Sequence of chain 1.B:
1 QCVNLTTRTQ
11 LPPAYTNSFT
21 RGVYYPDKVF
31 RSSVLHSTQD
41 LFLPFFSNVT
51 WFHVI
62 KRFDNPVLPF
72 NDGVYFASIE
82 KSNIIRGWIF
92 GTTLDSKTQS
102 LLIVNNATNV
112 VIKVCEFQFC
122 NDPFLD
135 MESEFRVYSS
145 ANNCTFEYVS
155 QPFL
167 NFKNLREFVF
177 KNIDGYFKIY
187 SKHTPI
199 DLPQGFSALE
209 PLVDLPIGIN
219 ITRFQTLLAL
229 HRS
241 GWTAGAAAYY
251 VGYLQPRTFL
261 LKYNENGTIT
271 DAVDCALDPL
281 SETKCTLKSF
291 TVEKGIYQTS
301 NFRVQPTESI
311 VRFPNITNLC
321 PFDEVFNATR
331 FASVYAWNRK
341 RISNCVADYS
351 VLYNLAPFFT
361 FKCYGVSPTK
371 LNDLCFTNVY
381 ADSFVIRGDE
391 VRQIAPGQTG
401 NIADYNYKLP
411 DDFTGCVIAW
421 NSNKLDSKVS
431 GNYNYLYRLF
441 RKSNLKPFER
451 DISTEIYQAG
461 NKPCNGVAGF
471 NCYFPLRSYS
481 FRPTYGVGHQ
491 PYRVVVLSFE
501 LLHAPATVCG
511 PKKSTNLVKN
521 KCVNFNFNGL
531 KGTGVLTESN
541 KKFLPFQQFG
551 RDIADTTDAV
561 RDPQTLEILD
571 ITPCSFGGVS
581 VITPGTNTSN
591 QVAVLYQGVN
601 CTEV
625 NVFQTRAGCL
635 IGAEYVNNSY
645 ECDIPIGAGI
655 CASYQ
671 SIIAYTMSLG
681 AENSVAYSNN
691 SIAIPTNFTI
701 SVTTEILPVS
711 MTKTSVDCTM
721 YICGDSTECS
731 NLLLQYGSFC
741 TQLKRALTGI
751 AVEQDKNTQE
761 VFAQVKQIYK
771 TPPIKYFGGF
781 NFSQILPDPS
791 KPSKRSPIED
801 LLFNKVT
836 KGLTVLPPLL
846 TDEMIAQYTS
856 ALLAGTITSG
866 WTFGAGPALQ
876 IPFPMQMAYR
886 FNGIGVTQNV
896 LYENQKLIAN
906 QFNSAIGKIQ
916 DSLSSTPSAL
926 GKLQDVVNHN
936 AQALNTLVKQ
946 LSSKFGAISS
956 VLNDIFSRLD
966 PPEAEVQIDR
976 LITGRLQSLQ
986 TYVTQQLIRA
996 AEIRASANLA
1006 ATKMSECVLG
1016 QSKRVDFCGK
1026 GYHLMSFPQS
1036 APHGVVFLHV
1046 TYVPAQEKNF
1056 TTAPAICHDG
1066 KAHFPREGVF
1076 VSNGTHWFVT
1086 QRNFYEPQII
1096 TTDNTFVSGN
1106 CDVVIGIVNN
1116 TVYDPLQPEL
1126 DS

Binding-site contacts:
Ligand atom N2 contacts residue PHE313 of chain 1.B at 3.4 Å.
Ligand atom O6 contacts residue GLN564 of chain 1.B at 4.2 Å.
Ligand atom C2 contacts residue ASN315 of chain 1.B at 2.5 Å.
Ligand atom C2 contacts residue PHE313 of chain 1.B at 4.0 Å (hydrophobic).
Ligand atom O5 contacts residue GLN564 of chain 1.B at 3.9 Å.
Ligand atom O6 contacts residue ASN315 of chain 1.B at 3.8 Å.
Ligand atom O7 contacts residue PHE313 of chain 1.B at 3.8 Å.
Ligand atom C8 contacts residue PHE313 of chain 1.B at 3.6 Å (hydrophobic).
Ligand atom C7 contacts residue PHE313 of chain 1.B at 3.3 Å (hydrophobic).
Ligand atom C4 contacts residue ASN315 of chain 1.B at 4.2 Å.
Ligand atom C6 contacts residue ASN315 of chain 1.B at 4.5 Å.
Ligand atom C3 contacts residue ASN315 of chain 1.B at 3.8 Å.
Ligand atom C1 contacts residue ASN315 of chain 1.B at 1.4 Å.
Ligand atom O5 contacts residue ASN315 of chain 1.B at 2.4 Å (h-bond).
Ligand atom N2 contacts residue ASN315 of chain 1.B at 3.0 Å (h-bond).
Ligand atom C5 contacts residue ASN315 of chain 1.B at 3.7 Å.
Ligand atom C7 contacts residue ASN315 of chain 1.B at 4.0 Å.
Ligand atom C6 contacts residue GLN564 of chain 1.B at 4.5 Å.
Ligand atom C1 contacts residue PHE313 of chain 1.B at 4.2 Å (hydrophobic).

A small-molecule ligand and the protein it binds are described below.
Small molecule (SMILES): CC(=O)N[C@@H]1[C@@H](O)[C@H](O)[C@@H](CO)O[C@H]1O